Binding-site contacts:
Ligand atom O contacts residue GLY48 of chain 2.A at 3.2 Å.
Ligand atom S contacts residue VAL61 of chain 2.A at 4.1 Å.
Ligand atom C3 contacts residue THR49 of chain 2.A at 3.2 Å.
Ligand atom C3 contacts residue ILE69 of chain 2.A at 4.1 Å (hydrophobic).
Ligand atom C1 contacts residue ALA50 of chain 2.A at 3.5 Å (hydrophobic).
Ligand atom C2 contacts residue ALA51 of chain 2.A at 3.5 Å (hydrophobic).
Ligand atom C2 contacts residue THR49 of chain 2.A at 3.0 Å.
Ligand atom C contacts residue LEU56 of chain 2.A at 3.0 Å (hydrophobic).
Ligand atom C2 contacts residue MET95 of chain 2.A at 3.3 Å (hydrophobic).
Ligand atom C contacts residue VAL61 of chain 2.A at 3.9 Å (hydrophobic).
Ligand atom O contacts residue ILE69 of chain 2.A at 4.1 Å.
Ligand atom O1 contacts residue ILE69 of chain 2.A at 4.0 Å.
Ligand atom C contacts residue PRO58 of chain 2.A at 4.3 Å (hydrophobic).
Ligand atom S contacts residue THR49 of chain 2.A at 4.3 Å.
Ligand atom C contacts residue LYS57 of chain 2.A at 4.4 Å.
Ligand atom S contacts residue QXB1 of chain 2.F at 4.2 Å.
Ligand atom O1 contacts residue VAL61 of chain 2.A at 3.5 Å.
Ligand atom C1 contacts residue ALA55 of chain 2.A at 4.1 Å (hydrophobic).
Ligand atom C3 contacts residue MET95 of chain 2.A at 3.5 Å (hydrophobic).
Ligand atom C2 contacts residue LEU56 of chain 2.A at 4.5 Å (hydrophobic).
Ligand atom C1 contacts residue LEU56 of chain 2.A at 3.3 Å (hydrophobic).
Ligand atom C2 contacts residue ALA50 of chain 2.A at 3.7 Å (hydrophobic).
Ligand atom O1 contacts residue TRP97 of chain 2.A at 4.0 Å.
Ligand atom O1 contacts residue PRO58 of chain 2.A at 3.8 Å.
Ligand atom C1 contacts residue ALA51 of chain 2.A at 4.1 Å (hydrophobic).
Ligand atom C contacts residue QXB1 of chain 2.F at 3.9 Å.
Ligand atom O contacts residue QXB1 of chain 2.F at 3.1 Å.
Ligand atom S contacts residue GLY48 of chain 2.A at 4.5 Å.
Ligand atom C1 contacts residue THR49 of chain 2.A at 3.5 Å.
Ligand atom S contacts residue ILE69 of chain 2.A at 4.2 Å.
Ligand atom O contacts residue THR49 of chain 2.A at 3.5 Å (h-bond).

Sequence of chain 2.A:
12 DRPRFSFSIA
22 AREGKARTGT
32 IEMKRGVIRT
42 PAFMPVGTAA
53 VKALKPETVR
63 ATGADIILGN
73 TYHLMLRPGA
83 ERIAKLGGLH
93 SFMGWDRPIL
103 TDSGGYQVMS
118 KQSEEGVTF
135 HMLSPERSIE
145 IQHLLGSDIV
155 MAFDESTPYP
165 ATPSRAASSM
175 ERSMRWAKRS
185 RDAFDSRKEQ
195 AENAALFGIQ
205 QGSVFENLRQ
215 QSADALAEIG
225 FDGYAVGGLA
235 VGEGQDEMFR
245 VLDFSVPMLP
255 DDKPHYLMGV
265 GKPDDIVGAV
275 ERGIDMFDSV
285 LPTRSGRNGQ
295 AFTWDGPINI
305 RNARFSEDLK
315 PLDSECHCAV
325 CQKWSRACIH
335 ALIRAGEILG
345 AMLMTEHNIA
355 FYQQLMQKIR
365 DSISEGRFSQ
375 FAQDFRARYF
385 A

A protein and the small-molecule ligand that binds it are described below.
Small molecule (SMILES): O=S1(=O)CCCC1